Sequence of chain 1.A:
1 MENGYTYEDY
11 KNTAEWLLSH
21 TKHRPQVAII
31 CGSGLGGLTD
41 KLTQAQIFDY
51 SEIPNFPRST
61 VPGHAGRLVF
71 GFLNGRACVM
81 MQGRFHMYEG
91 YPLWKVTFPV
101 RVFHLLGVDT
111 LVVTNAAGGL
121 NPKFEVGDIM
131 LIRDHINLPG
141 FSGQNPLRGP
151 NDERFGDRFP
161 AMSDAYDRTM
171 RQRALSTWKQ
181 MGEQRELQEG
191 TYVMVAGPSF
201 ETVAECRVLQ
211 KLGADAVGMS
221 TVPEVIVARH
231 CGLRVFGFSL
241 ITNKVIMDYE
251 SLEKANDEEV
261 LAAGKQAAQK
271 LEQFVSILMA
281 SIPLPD

Binding-site contacts:
Ligand atom C4' contacts residue PO41 of chain 2.B at 3.4 Å.
Ligand atom O3' contacts residue PO41 of chain 2.B at 2.2 Å (h-bond).
Ligand atom C5 contacts residue GLY118 of chain 2.A at 3.6 Å.
Ligand atom C4 contacts residue VAL217 of chain 2.A at 3.8 Å (hydrophobic).
Ligand atom C1' contacts residue PO41 of chain 2.B at 3.7 Å.
Ligand atom C6 contacts residue VAL217 of chain 2.A at 3.8 Å (hydrophobic).
Ligand atom N7 contacts residue GLY118 of chain 2.A at 3.5 Å (h-bond).
Ligand atom C5 contacts residue PHE200 of chain 2.A at 3.8 Å (hydrophobic).
Ligand atom C3' contacts residue MET219 of chain 2.A at 3.4 Å (hydrophobic).
Ligand atom C2 contacts residue VAL217 of chain 2.A at 3.8 Å (hydrophobic).
Ligand atom N4' contacts residue VAL260 of chain 2.A at 3.8 Å.
Ligand atom C1' contacts residue ALA116 of chain 2.A at 3.5 Å (hydrophobic).
Ligand atom O6 contacts residue GLU201 of chain 2.A at 3.6 Å (salt-bridge).
Ligand atom C5' contacts residue PHE159 of chain 1.A at 3.5 Å (hydrophobic).
Ligand atom O5' contacts residue ASP257 of chain 2.A at 2.9 Å (salt-bridge).
Ligand atom O3' contacts residue TYR88 of chain 2.A at 3.4 Å (h-bond).
Ligand atom C2 contacts residue GLU201 of chain 2.A at 3.4 Å.
Ligand atom N7 contacts residue ASN243 of chain 2.A at 3.0 Å (h-bond).
Ligand atom N1 contacts residue VAL217 of chain 2.A at 3.5 Å.
Ligand atom C2' contacts residue PO41 of chain 2.B at 3.4 Å.
Ligand atom O6 contacts residue ASN243 of chain 2.A at 3.1 Å (h-bond).
Ligand atom O2' contacts residue PO41 of chain 2.B at 2.6 Å (h-bond).
Ligand atom C6 contacts residue GLU201 of chain 2.A at 3.6 Å.
Ligand atom C9 contacts residue ALA116 of chain 2.A at 3.7 Å (hydrophobic).
Ligand atom N1 contacts residue GLU201 of chain 2.A at 2.8 Å (salt-bridge).
Ligand atom N3 contacts residue VAL217 of chain 2.A at 3.8 Å.
Ligand atom N7 contacts residue ALA117 of chain 2.A at 3.7 Å.
Ligand atom C2' contacts residue MET219 of chain 2.A at 3.7 Å (hydrophobic).
Ligand atom O5' contacts residue VAL260 of chain 2.A at 3.6 Å.
Ligand atom C3' contacts residue PO41 of chain 2.B at 3.1 Å.
Ligand atom O6 contacts residue GLY118 of chain 2.A at 3.5 Å.
Ligand atom O5' contacts residue PHE200 of chain 2.A at 3.4 Å.
Ligand atom C8 contacts residue ASN243 of chain 2.A at 3.8 Å.
Ligand atom O2' contacts residue MET219 of chain 2.A at 3.0 Å (h-bond).
Ligand atom N4' contacts residue PO41 of chain 2.B at 3.6 Å.
Ligand atom C5' contacts residue ASP257 of chain 2.A at 3.1 Å.
Ligand atom O3' contacts residue MET219 of chain 2.A at 3.7 Å.
Ligand atom N3 contacts residue MET219 of chain 2.A at 3.5 Å.
Ligand atom N3 contacts residue GLY218 of chain 2.A at 3.5 Å.
Ligand atom C5 contacts residue VAL217 of chain 2.A at 3.8 Å (hydrophobic).

The small molecule below binds the protein below.
Small molecule (SMILES): O=c1[nH]cnc2c([C@@H]3N[C@H](CO)[C@@H](O)[C@H]3O)c[nH]c12

Sequence of chain 2.A:
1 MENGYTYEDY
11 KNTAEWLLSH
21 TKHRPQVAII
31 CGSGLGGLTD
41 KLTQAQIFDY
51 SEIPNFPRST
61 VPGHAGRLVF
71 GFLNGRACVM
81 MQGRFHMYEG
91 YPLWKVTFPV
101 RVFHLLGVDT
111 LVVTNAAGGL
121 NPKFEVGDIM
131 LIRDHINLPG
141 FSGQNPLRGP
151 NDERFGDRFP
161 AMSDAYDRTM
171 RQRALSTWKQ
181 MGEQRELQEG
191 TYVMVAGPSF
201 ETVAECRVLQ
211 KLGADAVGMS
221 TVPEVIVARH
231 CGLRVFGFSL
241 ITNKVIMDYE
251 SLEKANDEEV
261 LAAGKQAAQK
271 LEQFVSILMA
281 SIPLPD